A small-molecule ligand and the protein it binds are described below.
Small molecule (SMILES): C[C@@H](O)[C@@H]1NC(=O)[C@H](CCC(=O)O)NC(=O)[C@@H]2CCCN2C(=O)[C@H](CCC(=O)O)NC(=O)CNC(=O)[C@H](CCC(=O)O)NC(=O)CNC1=O

Sequence of chain 1.B:
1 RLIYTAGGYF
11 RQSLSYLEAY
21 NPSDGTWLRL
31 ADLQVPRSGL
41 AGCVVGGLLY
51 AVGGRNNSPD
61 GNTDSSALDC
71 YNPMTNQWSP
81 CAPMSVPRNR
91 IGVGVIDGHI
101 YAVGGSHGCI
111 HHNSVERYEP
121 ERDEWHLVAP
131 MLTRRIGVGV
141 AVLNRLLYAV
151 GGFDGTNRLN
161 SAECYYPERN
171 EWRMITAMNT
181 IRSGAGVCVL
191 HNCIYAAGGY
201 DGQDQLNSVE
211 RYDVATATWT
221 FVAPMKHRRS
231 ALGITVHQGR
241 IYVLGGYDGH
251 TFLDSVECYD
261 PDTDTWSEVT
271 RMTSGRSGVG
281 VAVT

Binding-site contacts:
Ligand atom CA contacts residue TYR247 of chain 1.B at 3.5 Å (hydrophobic).
Ligand atom O contacts residue GLN205 of chain 1.B at 2.7 Å (h-bond).
Ligand atom OE1 contacts residue SER183 of chain 1.B at 3.2 Å (h-bond).
Ligand atom CA contacts residue PHE252 of chain 1.B at 3.8 Å (hydrophobic).
Ligand atom CG contacts residue TYR9 of chain 1.B at 3.5 Å (hydrophobic).
Ligand atom CD contacts residue TYR9 of chain 1.B at 3.4 Å (hydrophobic).
Ligand atom O contacts residue PHE252 of chain 1.B at 3.6 Å.
Ligand atom OE2 contacts residue ARG90 of chain 1.B at 2.2 Å (salt-bridge).
Ligand atom OE2 contacts residue SER183 of chain 1.B at 2.5 Å (h-bond).
Ligand atom O contacts residue SER230 of chain 1.B at 2.6 Å (h-bond).
Ligand atom CD contacts residue SER38 of chain 1.B at 3.4 Å.
Ligand atom CD contacts residue ASN57 of chain 1.B at 3.8 Å.
Ligand atom CD contacts residue ARG55 of chain 1.B at 3.8 Å.
Ligand atom O contacts residue TYR247 of chain 1.B at 3.2 Å.
Ligand atom C contacts residue PHE252 of chain 1.B at 3.8 Å (hydrophobic).
Ligand atom CG contacts residue TYR200 of chain 1.B at 3.4 Å (hydrophobic).
Ligand atom OE1 contacts residue ARG55 of chain 1.B at 2.9 Å (salt-bridge).
Ligand atom OE1 contacts residue TYR9 of chain 1.B at 3.7 Å.
Ligand atom CB contacts residue ARG55 of chain 1.B at 3.7 Å.
Ligand atom O contacts residue TYR247 of chain 1.B at 3.8 Å.
Ligand atom O contacts residue ALA231 of chain 1.B at 3.8 Å.
Ligand atom N contacts residue TYR247 of chain 1.B at 3.4 Å.
Ligand atom C contacts residue SER277 of chain 1.B at 3.8 Å.
Ligand atom OE1 contacts residue ARG158 of chain 1.B at 2.8 Å (salt-bridge).
Ligand atom C contacts residue GLN205 of chain 1.B at 3.7 Å.
Ligand atom CG2 contacts residue ARG90 of chain 1.B at 3.4 Å.
Ligand atom CB contacts residue ASN57 of chain 1.B at 3.8 Å.
Ligand atom OE2 contacts residue TYR9 of chain 1.B at 3.4 Å.
Ligand atom CD contacts residue SER183 of chain 1.B at 3.2 Å.
Ligand atom OE2 contacts residue SER38 of chain 1.B at 2.5 Å (h-bond).
Ligand atom CD contacts residue ARG90 of chain 1.B at 3.0 Å.
Ligand atom OE2 contacts residue GLY184 of chain 1.B at 3.1 Å (h-bond).
Ligand atom OE1 contacts residue ASN57 of chain 1.B at 2.8 Å (h-bond).
Ligand atom CB contacts residue TYR200 of chain 1.B at 3.6 Å (hydrophobic).
Ligand atom OE1 contacts residue SER38 of chain 1.B at 3.7 Å.
Ligand atom O contacts residue PHE252 of chain 1.B at 3.4 Å.
Ligand atom OE1 contacts residue ARG90 of chain 1.B at 3.8 Å.
Ligand atom O contacts residue SER277 of chain 1.B at 2.7 Å (h-bond).
Ligand atom CG contacts residue ARG90 of chain 1.B at 3.3 Å.
Ligand atom C contacts residue SER230 of chain 1.B at 3.6 Å.